Binding-site contacts:
Ligand atom N1 contacts residue CYS145 of chain 2.A at 3.7 Å.
Ligand atom C11 contacts residue GLN189 of chain 2.A at 3.4 Å.
Ligand atom O contacts residue MET165 of chain 2.A at 3.4 Å.
Ligand atom C4 contacts residue HIS163 of chain 2.A at 3.3 Å.
Ligand atom CL contacts residue ASP187 of chain 2.A at 3.3 Å.
Ligand atom C14 contacts residue HIS164 of chain 2.A at 3.7 Å.
Ligand atom C1 contacts residue ASN142 of chain 2.A at 3.7 Å.
Ligand atom C9 contacts residue GLN189 of chain 2.A at 3.7 Å.
Ligand atom C12 contacts residue MET49 of chain 2.A at 3.2 Å (hydrophobic).
Ligand atom C12 contacts residue MET165 of chain 2.A at 3.7 Å (hydrophobic).
Ligand atom C3 contacts residue GLU166 of chain 2.A at 3.4 Å.
Ligand atom CL contacts residue MET165 of chain 2.A at 3.8 Å.
Ligand atom C11 contacts residue MET49 of chain 2.A at 3.4 Å (hydrophobic).
Ligand atom N contacts residue SER144 of chain 2.A at 3.7 Å.
Ligand atom C14 contacts residue HIS41 of chain 2.A at 3.9 Å.
Ligand atom C3 contacts residue PHE140 of chain 2.A at 3.1 Å (hydrophobic).
Ligand atom C1 contacts residue LEU141 of chain 2.A at 3.8 Å (hydrophobic).
Ligand atom N contacts residue HIS163 of chain 2.A at 2.8 Å (h-bond).
Ligand atom C2 contacts residue ASN142 of chain 2.A at 3.8 Å.
Ligand atom C4 contacts residue CYS145 of chain 2.A at 3.9 Å (hydrophobic).
Ligand atom O contacts residue GLU166 of chain 2.A at 3.1 Å (salt-bridge).
Ligand atom C11 contacts residue ARG188 of chain 2.A at 3.4 Å.
Ligand atom C13 contacts residue MET165 of chain 2.A at 3.7 Å (hydrophobic).
Ligand atom C12 contacts residue ARG188 of chain 2.A at 3.4 Å.
Ligand atom C3 contacts residue LEU141 of chain 2.A at 3.9 Å (hydrophobic).
Ligand atom N contacts residue GLU166 of chain 2.A at 3.8 Å.
Ligand atom C2 contacts residue LEU141 of chain 2.A at 3.5 Å (hydrophobic).
Ligand atom C3 contacts residue HIS163 of chain 2.A at 4.0 Å.
Ligand atom C13 contacts residue MET49 of chain 2.A at 3.7 Å (hydrophobic).
Ligand atom C2 contacts residue GLU166 of chain 2.A at 3.7 Å.
Ligand atom C contacts residue ASN142 of chain 2.A at 3.8 Å.
Ligand atom C10 contacts residue MET49 of chain 2.A at 3.9 Å (hydrophobic).
Ligand atom C14 contacts residue MET165 of chain 2.A at 3.8 Å (hydrophobic).
Ligand atom CL contacts residue HIS164 of chain 2.A at 3.6 Å.
Ligand atom N contacts residue PHE140 of chain 2.A at 3.6 Å.
Ligand atom CL contacts residue HIS41 of chain 2.A at 3.2 Å.
Ligand atom O2 contacts residue GLN189 of chain 2.A at 3.4 Å.
Ligand atom C12 contacts residue ASP187 of chain 2.A at 3.6 Å.
Ligand atom C4 contacts residue GLU166 of chain 2.A at 3.7 Å.
Ligand atom C2 contacts residue PHE140 of chain 2.A at 3.5 Å (hydrophobic).

This small molecule binds to this protein.
Small molecule (SMILES): Cc1ccncc1NC(=O)CN1C(=O)COc2ccc(Cl)cc21

Sequence of chain 2.A:
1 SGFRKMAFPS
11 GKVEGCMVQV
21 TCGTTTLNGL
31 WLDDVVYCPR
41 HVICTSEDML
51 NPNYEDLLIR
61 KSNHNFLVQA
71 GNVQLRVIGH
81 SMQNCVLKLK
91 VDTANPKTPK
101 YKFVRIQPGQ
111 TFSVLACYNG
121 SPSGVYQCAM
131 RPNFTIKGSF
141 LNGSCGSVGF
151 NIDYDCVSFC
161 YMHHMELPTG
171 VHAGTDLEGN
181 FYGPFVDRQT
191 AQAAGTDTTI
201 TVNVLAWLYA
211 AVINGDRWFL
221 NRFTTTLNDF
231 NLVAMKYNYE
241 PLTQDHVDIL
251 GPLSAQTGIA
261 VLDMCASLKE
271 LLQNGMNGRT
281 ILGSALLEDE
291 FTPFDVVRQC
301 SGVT

Sequence of chain 1.A:
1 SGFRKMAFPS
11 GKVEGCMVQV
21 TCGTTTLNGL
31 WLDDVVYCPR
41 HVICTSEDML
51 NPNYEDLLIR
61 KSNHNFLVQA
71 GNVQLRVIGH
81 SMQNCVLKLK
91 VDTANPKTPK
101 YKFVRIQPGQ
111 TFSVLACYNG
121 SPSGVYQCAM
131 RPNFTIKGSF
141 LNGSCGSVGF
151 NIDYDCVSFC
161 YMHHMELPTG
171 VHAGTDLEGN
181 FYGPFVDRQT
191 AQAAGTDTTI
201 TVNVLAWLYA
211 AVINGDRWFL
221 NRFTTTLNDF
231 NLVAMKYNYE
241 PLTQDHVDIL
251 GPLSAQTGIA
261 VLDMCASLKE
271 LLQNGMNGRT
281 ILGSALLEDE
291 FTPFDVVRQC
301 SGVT